Sequence of chain 1.B:
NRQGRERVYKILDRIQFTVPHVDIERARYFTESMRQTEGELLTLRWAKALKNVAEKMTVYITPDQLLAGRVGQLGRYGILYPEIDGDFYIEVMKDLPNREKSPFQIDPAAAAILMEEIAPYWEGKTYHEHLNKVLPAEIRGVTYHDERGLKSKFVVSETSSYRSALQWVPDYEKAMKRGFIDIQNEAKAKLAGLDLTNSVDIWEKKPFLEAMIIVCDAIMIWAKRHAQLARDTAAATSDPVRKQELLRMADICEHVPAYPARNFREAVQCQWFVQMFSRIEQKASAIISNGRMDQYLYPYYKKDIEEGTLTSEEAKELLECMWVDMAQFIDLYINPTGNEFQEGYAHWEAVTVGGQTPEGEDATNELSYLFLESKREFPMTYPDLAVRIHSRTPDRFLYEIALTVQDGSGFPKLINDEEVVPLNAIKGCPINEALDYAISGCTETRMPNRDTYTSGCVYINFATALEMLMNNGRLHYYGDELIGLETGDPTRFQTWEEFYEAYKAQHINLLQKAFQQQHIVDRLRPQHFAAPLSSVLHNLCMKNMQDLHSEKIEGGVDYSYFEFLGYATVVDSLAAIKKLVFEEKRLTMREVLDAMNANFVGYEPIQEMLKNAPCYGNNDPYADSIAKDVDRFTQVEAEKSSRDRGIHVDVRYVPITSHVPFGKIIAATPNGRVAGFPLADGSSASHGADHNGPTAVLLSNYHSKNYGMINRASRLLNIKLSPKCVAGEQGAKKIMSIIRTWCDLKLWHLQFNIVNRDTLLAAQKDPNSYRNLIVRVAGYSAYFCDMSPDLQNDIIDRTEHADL

Binding-site contacts:
Ligand atom C3 contacts residue GLU464 of chain 1.B at 4.4 Å.
Ligand atom S1 contacts residue LEU186 of chain 1.B at 3.7 Å.
Ligand atom C3 contacts residue CYS462 of chain 1.B at 3.3 Å (hydrophobic).
Ligand atom O3 contacts residue GLN187 of chain 1.B at 2.8 Å (h-bond).
Ligand atom O3 contacts residue LEU186 of chain 1.B at 3.1 Å.
Ligand atom O5 contacts residue SER305 of chain 1.B at 4.3 Å.
Ligand atom O2 contacts residue LEU186 of chain 1.B at 4.0 Å.
Ligand atom O1 contacts residue ARG672 of chain 1.B at 2.9 Å (salt-bridge).
Ligand atom O2 contacts residue ARG672 of chain 1.B at 2.9 Å (salt-bridge).
Ligand atom O5 contacts residue GLN362 of chain 1.B at 4.4 Å.
Ligand atom S1 contacts residue GLN187 of chain 1.B at 3.8 Å.
Ligand atom O3 contacts residue SER305 of chain 1.B at 3.2 Å.
Ligand atom C2 contacts residue CYS462 of chain 1.B at 3.8 Å (hydrophobic).
Ligand atom C1 contacts residue GLN187 of chain 1.B at 3.9 Å.
Ligand atom O5 contacts residue ALA306 of chain 1.B at 4.3 Å.
Ligand atom C3 contacts residue ALA306 of chain 1.B at 4.1 Å (hydrophobic).
Ligand atom O5 contacts residue ILE676 of chain 1.B at 3.2 Å.
Ligand atom O4 contacts residue GLN187 of chain 1.B at 3.7 Å.
Ligand atom S1 contacts residue ARG672 of chain 1.B at 3.9 Å.
Ligand atom C2 contacts residue GLU464 of chain 1.B at 3.4 Å.
Ligand atom C1 contacts residue ARG183 of chain 1.B at 4.0 Å.
Ligand atom C2 contacts residue GLN187 of chain 1.B at 4.4 Å.
Ligand atom O4 contacts residue SER460 of chain 1.B at 3.8 Å.
Ligand atom O2 contacts residue GLN187 of chain 1.B at 3.1 Å (h-bond).
Ligand atom C3 contacts residue ILE676 of chain 1.B at 4.3 Å (hydrophobic).
Ligand atom O2 contacts residue GLU464 of chain 1.B at 3.4 Å.
Ligand atom O4 contacts residue GLU464 of chain 1.B at 2.6 Å (salt-bridge).
Ligand atom O4 contacts residue THR463 of chain 1.B at 4.2 Å.
Ligand atom O4 contacts residue CYS462 of chain 1.B at 2.9 Å (h-bond).
Ligand atom C3 contacts residue TRP368 of chain 1.B at 4.0 Å (hydrophobic).
Ligand atom O3 contacts residue ARG183 of chain 1.B at 3.0 Å (salt-bridge).
Ligand atom C1 contacts residue SER305 of chain 1.B at 3.4 Å.
Ligand atom S1 contacts residue SER305 of chain 1.B at 4.0 Å.
Ligand atom O1 contacts residue ARG183 of chain 1.B at 3.0 Å (salt-bridge).
Ligand atom O1 contacts residue LEU186 of chain 1.B at 3.4 Å.
Ligand atom O4 contacts residue GLY461 of chain 1.B at 3.6 Å.
Ligand atom C3 contacts residue GLY461 of chain 1.B at 4.2 Å.
Ligand atom O5 contacts residue CYS462 of chain 1.B at 4.3 Å.
Ligand atom S1 contacts residue ARG183 of chain 1.B at 3.5 Å (salt-bridge).
Ligand atom O5 contacts residue TRP368 of chain 1.B at 3.5 Å.

A protein and the small-molecule ligand that binds it are described below.
Small molecule (SMILES): O=S(=O)(O)C[C@@H](O)CO